A protein and the small-molecule ligand that binds it are described below.
Small molecule (SMILES): CC(=O)N[C@@H]1[C@@H](O)[C@H](O)[C@@H](CO)O[C@H]1O

Binding-site contacts:
Ligand atom C1 contacts residue VAL314 of chain 34.E at 4.4 Å (hydrophobic).
Ligand atom C6 contacts residue THR313 of chain 34.E at 4.5 Å.
Ligand atom C8 contacts residue ILE281 of chain 34.E at 4.5 Å (hydrophobic).
Ligand atom O5 contacts residue VAL314 of chain 34.E at 3.8 Å.
Ligand atom C5 contacts residue ASN315 of chain 34.E at 3.7 Å.
Ligand atom O5 contacts residue THR313 of chain 34.E at 4.3 Å.
Ligand atom C2 contacts residue ASN315 of chain 34.E at 2.5 Å.
Ligand atom N2 contacts residue ASN315 of chain 34.E at 2.8 Å (h-bond).
Ligand atom C7 contacts residue ASN315 of chain 34.E at 3.3 Å.
Ligand atom O7 contacts residue ASN315 of chain 34.E at 4.2 Å.
Ligand atom O5 contacts residue ASN315 of chain 34.E at 2.4 Å (h-bond).
Ligand atom C4 contacts residue ASN315 of chain 34.E at 4.3 Å.
Ligand atom C6 contacts residue ASN315 of chain 34.E at 4.5 Å.
Ligand atom C3 contacts residue ASN315 of chain 34.E at 3.8 Å.
Ligand atom C8 contacts residue ASN315 of chain 34.E at 3.5 Å.
Ligand atom C1 contacts residue ASN315 of chain 34.E at 1.4 Å.

Sequence of chain 34.E:
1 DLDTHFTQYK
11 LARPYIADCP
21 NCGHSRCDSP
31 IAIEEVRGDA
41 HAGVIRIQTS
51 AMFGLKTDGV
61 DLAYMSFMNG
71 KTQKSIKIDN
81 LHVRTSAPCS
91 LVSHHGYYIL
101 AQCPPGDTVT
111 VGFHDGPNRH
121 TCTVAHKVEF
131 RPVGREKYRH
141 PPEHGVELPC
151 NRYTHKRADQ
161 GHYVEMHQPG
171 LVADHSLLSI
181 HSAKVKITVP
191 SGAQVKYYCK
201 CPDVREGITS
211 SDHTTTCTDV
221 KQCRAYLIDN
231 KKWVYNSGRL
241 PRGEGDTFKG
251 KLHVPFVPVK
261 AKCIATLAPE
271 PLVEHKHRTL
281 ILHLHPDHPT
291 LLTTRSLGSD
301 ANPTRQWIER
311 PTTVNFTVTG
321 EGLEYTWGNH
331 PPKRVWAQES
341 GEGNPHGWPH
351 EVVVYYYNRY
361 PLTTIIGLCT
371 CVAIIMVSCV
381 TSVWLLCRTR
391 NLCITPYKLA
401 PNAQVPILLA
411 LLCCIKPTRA